Binding-site contacts:
Ligand atom PG contacts residue ASP681 of chain 1.C at 3.6 Å.
Ligand atom O3G contacts residue ASP681 of chain 1.C at 3.0 Å (salt-bridge).
Ligand atom S1G contacts residue ARG635 of chain 1.C at 3.2 Å (salt-bridge).
Ligand atom N7 contacts residue GLY614 of chain 1.C at 3.5 Å (h-bond).
Ligand atom O3G contacts residue THR616 of chain 1.C at 2.3 Å (h-bond).
Ligand atom C8 contacts residue GLY614 of chain 1.C at 3.6 Å.
Ligand atom C5' contacts residue ARG819 of chain 1.C at 3.5 Å.
Ligand atom O3B contacts residue THR616 of chain 1.C at 3.7 Å.
Ligand atom PB contacts residue THR616 of chain 1.C at 3.5 Å.
Ligand atom N7 contacts residue GLU617 of chain 1.C at 3.8 Å.
Ligand atom N6 contacts residue ARG573 of chain 1.C at 3.5 Å (salt-bridge).
Ligand atom O1B contacts residue THR721 of chain 1.C at 3.5 Å (h-bond).
Ligand atom PG contacts residue THR616 of chain 1.C at 3.3 Å.
Ligand atom O1A contacts residue GLY614 of chain 1.C at 3.7 Å.
Ligand atom C8 contacts residue GLU617 of chain 1.C at 3.5 Å.
Ligand atom N7 contacts residue VAL613 of chain 1.C at 3.8 Å.
Ligand atom O2G contacts residue THR616 of chain 1.C at 3.5 Å (h-bond).
Ligand atom C2' contacts residue GLU617 of chain 1.C at 3.4 Å.
Ligand atom S1G contacts residue LEU695 of chain 1.D at 3.8 Å.
Ligand atom O1B contacts residue THR616 of chain 1.C at 2.3 Å (h-bond).
Ligand atom O2A contacts residue ASP700 of chain 1.D at 3.2 Å (salt-bridge).
Ligand atom PG contacts residue ARG635 of chain 1.C at 3.3 Å.
Ligand atom O2B contacts residue ASN723 of chain 1.C at 3.0 Å (h-bond).
Ligand atom C5' contacts residue ASP699 of chain 1.D at 3.8 Å.
Ligand atom PA contacts residue THR616 of chain 1.C at 3.4 Å.
Ligand atom O3G contacts residue ARG635 of chain 1.C at 2.4 Å (salt-bridge).
Ligand atom O1A contacts residue GLU617 of chain 1.C at 3.6 Å (salt-bridge).
Ligand atom O4' contacts residue ARG819 of chain 1.C at 3.8 Å.
Ligand atom C3' contacts residue GLU617 of chain 1.C at 3.5 Å.
Ligand atom O2G contacts residue ASP681 of chain 1.C at 3.1 Å.
Ligand atom O2G contacts residue THR721 of chain 1.C at 2.7 Å (h-bond).
Ligand atom O1A contacts residue THR616 of chain 1.C at 2.4 Å (h-bond).
Ligand atom O3' contacts residue ASP700 of chain 1.D at 3.5 Å (salt-bridge).
Ligand atom O1A contacts residue LYS615 of chain 1.C at 3.0 Å (salt-bridge).
Ligand atom O3G contacts residue ASP700 of chain 1.D at 2.7 Å (salt-bridge).
Ligand atom N9 contacts residue GLU617 of chain 1.C at 3.7 Å.
Ligand atom O2B contacts residue LYS615 of chain 1.C at 3.2 Å.
Ligand atom C2 contacts residue GLN782 of chain 1.C at 3.3 Å.
Ligand atom O1B contacts residue LYS615 of chain 1.C at 3.2 Å.
Ligand atom O2A contacts residue THR616 of chain 1.C at 2.8 Å (h-bond).

The small molecule below binds the protein below.
Small molecule (SMILES): Nc1ncnc2c1ncn2[C@@H]1O[C@H](COP(=O)(O)OP(=O)(O)OP(O)(O)=S)[C@@H](O)[C@H]1O

Sequence of chain 1.C:
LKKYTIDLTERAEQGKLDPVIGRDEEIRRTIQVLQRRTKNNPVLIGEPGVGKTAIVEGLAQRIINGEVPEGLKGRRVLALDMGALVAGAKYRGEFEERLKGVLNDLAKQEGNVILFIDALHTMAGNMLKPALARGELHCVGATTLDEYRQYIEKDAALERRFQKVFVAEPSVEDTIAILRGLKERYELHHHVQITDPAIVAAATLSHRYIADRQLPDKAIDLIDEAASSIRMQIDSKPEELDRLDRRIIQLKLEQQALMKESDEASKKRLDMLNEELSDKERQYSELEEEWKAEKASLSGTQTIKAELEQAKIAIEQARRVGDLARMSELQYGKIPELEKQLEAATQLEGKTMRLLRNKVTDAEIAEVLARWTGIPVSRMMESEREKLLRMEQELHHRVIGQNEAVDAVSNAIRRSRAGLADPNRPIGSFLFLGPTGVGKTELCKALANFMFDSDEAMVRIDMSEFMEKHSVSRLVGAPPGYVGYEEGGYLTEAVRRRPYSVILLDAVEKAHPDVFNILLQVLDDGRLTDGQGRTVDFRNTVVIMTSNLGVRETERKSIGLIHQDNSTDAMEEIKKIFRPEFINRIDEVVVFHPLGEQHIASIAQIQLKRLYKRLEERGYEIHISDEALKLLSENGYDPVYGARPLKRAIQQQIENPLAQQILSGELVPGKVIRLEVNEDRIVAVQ

Sequence of chain 1.D:
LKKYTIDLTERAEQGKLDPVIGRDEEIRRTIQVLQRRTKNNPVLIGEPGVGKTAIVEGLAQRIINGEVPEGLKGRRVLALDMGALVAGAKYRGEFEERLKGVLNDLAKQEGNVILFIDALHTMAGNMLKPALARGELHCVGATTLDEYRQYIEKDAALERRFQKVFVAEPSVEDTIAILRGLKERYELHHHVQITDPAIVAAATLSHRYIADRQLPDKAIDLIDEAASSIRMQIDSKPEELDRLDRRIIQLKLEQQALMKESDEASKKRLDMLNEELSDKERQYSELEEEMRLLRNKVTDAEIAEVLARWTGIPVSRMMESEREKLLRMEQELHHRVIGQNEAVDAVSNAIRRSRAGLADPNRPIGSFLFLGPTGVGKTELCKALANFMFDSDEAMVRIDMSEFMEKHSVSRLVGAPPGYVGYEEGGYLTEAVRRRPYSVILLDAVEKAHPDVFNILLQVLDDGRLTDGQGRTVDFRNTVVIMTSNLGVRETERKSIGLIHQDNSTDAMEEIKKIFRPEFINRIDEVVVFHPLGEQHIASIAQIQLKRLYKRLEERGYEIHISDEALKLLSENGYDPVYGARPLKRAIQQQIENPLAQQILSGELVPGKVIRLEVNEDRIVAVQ